Sequence of chain 1.D:
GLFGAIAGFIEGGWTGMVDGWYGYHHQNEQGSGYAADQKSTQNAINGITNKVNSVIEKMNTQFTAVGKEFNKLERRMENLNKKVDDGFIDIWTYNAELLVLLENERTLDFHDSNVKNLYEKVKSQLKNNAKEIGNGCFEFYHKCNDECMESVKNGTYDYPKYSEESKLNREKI

The protein below binds the small molecule below.
Small molecule (SMILES): CC(=O)N[C@@H]1[C@@H](O)[C@H](O)[C@@H](CO)O[C@H]1O

Binding-site contacts:
Ligand atom C1 contacts residue ASN154 of chain 1.D at 1.4 Å.
Ligand atom C1 contacts residue GLU150 of chain 1.D at 4.2 Å.
Ligand atom O5 contacts residue THR156 of chain 1.D at 4.3 Å.
Ligand atom O5 contacts residue SER151 of chain 1.D at 3.7 Å.
Ligand atom C1 contacts residue SER151 of chain 1.D at 4.3 Å.
Ligand atom O6 contacts residue SER151 of chain 1.D at 2.6 Å (h-bond).
Ligand atom O7 contacts residue ASN154 of chain 1.D at 3.2 Å (h-bond).
Ligand atom C1 contacts residue THR156 of chain 1.D at 4.0 Å.
Ligand atom C5 contacts residue ASN154 of chain 1.D at 3.7 Å.
Ligand atom C5 contacts residue SER151 of chain 1.D at 4.1 Å.
Ligand atom C8 contacts residue ASN154 of chain 1.D at 4.3 Å.
Ligand atom C2 contacts residue ASN154 of chain 1.D at 2.4 Å.
Ligand atom C7 contacts residue ASN154 of chain 1.D at 3.1 Å.
Ligand atom C6 contacts residue GLU147 of chain 1.D at 4.0 Å.
Ligand atom O5 contacts residue ASN154 of chain 1.D at 2.4 Å (h-bond).
Ligand atom C3 contacts residue ASN154 of chain 1.D at 3.7 Å.
Ligand atom C6 contacts residue SER151 of chain 1.D at 3.9 Å.
Ligand atom C4 contacts residue ASN154 of chain 1.D at 4.2 Å.
Ligand atom N2 contacts residue ASN154 of chain 1.D at 2.8 Å (h-bond).
Ligand atom O5 contacts residue GLU150 of chain 1.D at 3.6 Å.
Ligand atom O6 contacts residue GLU150 of chain 1.D at 3.1 Å.
Ligand atom C6 contacts residue GLU150 of chain 1.D at 4.3 Å.
Ligand atom O6 contacts residue GLU147 of chain 1.D at 3.1 Å (salt-bridge).